Sequence of chain 1.D:
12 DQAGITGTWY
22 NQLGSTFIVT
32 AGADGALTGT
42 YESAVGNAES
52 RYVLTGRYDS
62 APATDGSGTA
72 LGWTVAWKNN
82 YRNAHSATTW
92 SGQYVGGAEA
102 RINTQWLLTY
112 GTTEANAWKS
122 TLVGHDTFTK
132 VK

Binding-site contacts:
Ligand atom C3 contacts residue TRP107 of chain 1.D at 3.8 Å (hydrophobic).
Ligand atom C4 contacts residue TRP107 of chain 1.D at 3.4 Å (hydrophobic).
Ligand atom N2 contacts residue TYR42 of chain 1.D at 3.8 Å.
Ligand atom O6 contacts residue LYS120 of chain 1.B at 3.4 Å (salt-bridge).
Ligand atom C13 contacts residue ASN48 of chain 1.D at 3.2 Å.
Ligand atom S1 contacts residue TRP91 of chain 1.D at 3.7 Å.
Ligand atom C10 contacts residue TRP78 of chain 1.D at 3.4 Å (hydrophobic).
Ligand atom C10 contacts residue SER87 of chain 1.D at 3.8 Å.
Ligand atom S1 contacts residue THR89 of chain 1.D at 3.4 Å (h-bond).
Ligand atom C13 contacts residue GLY47 of chain 1.D at 3.8 Å.
Ligand atom N1 contacts residue VAL46 of chain 1.D at 3.6 Å.
Ligand atom S1 contacts residue TRP78 of chain 1.D at 3.6 Å.
Ligand atom O1 contacts residue SER26 of chain 1.D at 2.8 Å (h-bond).
Ligand atom C1 contacts residue ASN22 of chain 1.D at 3.7 Å.
Ligand atom N3 contacts residue ALA85 of chain 1.D at 3.7 Å.
Ligand atom C1 contacts residue ASP127 of chain 1.D at 3.6 Å.
Ligand atom C8 contacts residue TRP78 of chain 1.D at 3.6 Å (hydrophobic).
Ligand atom C2 contacts residue TRP119 of chain 1.B at 3.6 Å (hydrophobic).
Ligand atom O1 contacts residue ASP127 of chain 1.D at 3.7 Å.
Ligand atom N3 contacts residue SER87 of chain 1.D at 2.8 Å (h-bond).
Ligand atom C1 contacts residue LEU24 of chain 1.D at 3.8 Å (hydrophobic).
Ligand atom C8 contacts residue LEU109 of chain 1.D at 3.6 Å (hydrophobic).
Ligand atom C1 contacts residue SER26 of chain 1.D at 3.7 Å.
Ligand atom C21 contacts residue TYR111 of chain 1.D at 3.3 Å (hydrophobic).
Ligand atom O3 contacts residue TYR111 of chain 1.D at 2.7 Å.
Ligand atom N2 contacts residue ASN22 of chain 1.D at 3.9 Å.
Ligand atom O1 contacts residue ASN22 of chain 1.D at 3.0 Å (h-bond).
Ligand atom N1 contacts residue SER44 of chain 1.D at 3.0 Å (h-bond).
Ligand atom C18 contacts residue TYR111 of chain 1.D at 3.8 Å (hydrophobic).
Ligand atom C3 contacts residue ASP127 of chain 1.D at 3.7 Å.
Ligand atom N2 contacts residue ASP127 of chain 1.D at 2.7 Å (salt-bridge).
Ligand atom C5 contacts residue TRP119 of chain 1.B at 3.6 Å (hydrophobic).
Ligand atom C1 contacts residue TYR42 of chain 1.D at 3.5 Å (hydrophobic).
Ligand atom C6 contacts residue SER44 of chain 1.D at 3.4 Å.
Ligand atom C14 contacts residue ASN48 of chain 1.D at 3.8 Å.
Ligand atom O2 contacts residue ASN48 of chain 1.D at 3.1 Å (h-bond).
Ligand atom O1 contacts residue TYR42 of chain 1.D at 2.7 Å (h-bond).
Ligand atom C9 contacts residue TRP78 of chain 1.D at 3.7 Å (hydrophobic).
Ligand atom C2 contacts residue VAL46 of chain 1.D at 3.7 Å (hydrophobic).
Ligand atom C20 contacts residue TYR111 of chain 1.D at 3.4 Å (hydrophobic).

Sequence of chain 1.B:
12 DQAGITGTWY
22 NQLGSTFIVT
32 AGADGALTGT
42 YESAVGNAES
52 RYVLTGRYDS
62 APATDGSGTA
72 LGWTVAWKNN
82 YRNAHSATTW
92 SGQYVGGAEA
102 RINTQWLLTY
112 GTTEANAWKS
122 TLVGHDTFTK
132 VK

This small molecule binds to this protein.
Small molecule (SMILES): CC1(C)C(=O)N2C(C)(C)C(=O)N3c4ccc(C(=O)NCCCC[C@@H]5SC[C@@H]6NC(=O)N[C@@H]65)cc4N4C(=O)C(C)(C)N(C1=O)[Co]342